Sequence of chain 1.D:
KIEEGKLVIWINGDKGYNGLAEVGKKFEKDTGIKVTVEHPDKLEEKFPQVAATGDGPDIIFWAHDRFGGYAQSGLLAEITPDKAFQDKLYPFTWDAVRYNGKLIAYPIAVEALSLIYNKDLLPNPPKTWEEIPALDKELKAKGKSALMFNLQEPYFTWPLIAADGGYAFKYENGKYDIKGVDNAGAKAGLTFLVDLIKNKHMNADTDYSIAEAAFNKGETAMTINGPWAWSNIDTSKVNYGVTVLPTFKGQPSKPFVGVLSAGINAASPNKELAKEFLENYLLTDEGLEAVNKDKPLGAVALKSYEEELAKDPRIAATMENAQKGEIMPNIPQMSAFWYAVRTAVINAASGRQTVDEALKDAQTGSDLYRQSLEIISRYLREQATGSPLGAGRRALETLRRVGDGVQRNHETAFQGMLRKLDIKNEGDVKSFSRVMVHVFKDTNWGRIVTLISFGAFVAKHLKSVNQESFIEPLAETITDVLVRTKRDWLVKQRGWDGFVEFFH

The protein below binds the small molecule below.
Small molecule (SMILES): Cc1cc(OCCCc2c3n(c4c(-c5c(C)nn(C)c5C)c(Cl)ccc24)CCCN(c2cc(C(=O)O)cc4c2ccn4C)C3=O)cc(C)c1Cl

Binding-site contacts:
Ligand atom CL2 contacts residue VAL111 of chain 1.D at 3.8 Å.
Ligand atom C10 contacts residue PHE93 of chain 1.D at 3.8 Å (hydrophobic).
Ligand atom C24 contacts residue PHE93 of chain 1.D at 3.7 Å (hydrophobic).
Ligand atom C25 contacts residue PHE93 of chain 1.D at 3.4 Å (hydrophobic).
Ligand atom C30 contacts residue ASP96 of chain 1.D at 3.9 Å.
Ligand atom C38 contacts residue ASP96 of chain 1.D at 4.0 Å.
Ligand atom O01 contacts residue PHE93 of chain 1.D at 3.4 Å.
Ligand atom C29 contacts residue ALA97 of chain 1.D at 3.5 Å (hydrophobic).
Ligand atom N05 contacts residue ALA97 of chain 1.D at 4.0 Å.
Ligand atom C37 contacts residue ASN333 of chain 1.D at 3.1 Å.
Ligand atom C20 contacts residue TYR172 of chain 1.D at 4.1 Å (hydrophobic).
Ligand atom C36 contacts residue ASP96 of chain 1.D at 3.6 Å.
Ligand atom C38 contacts residue ALA97 of chain 1.D at 4.0 Å (hydrophobic).
Ligand atom N03 contacts residue TYR172 of chain 1.D at 3.6 Å.
Ligand atom C37 contacts residue ALA97 of chain 1.D at 3.7 Å (hydrophobic).
Ligand atom C39 contacts residue ILE330 of chain 1.D at 3.5 Å (hydrophobic).
Ligand atom C35 contacts residue TYR177 of chain 1.D at 4.0 Å (hydrophobic).
Ligand atom CL2 contacts residue VAL260 of chain 1.D at 3.7 Å.
Ligand atom N05 contacts residue ASP96 of chain 1.D at 3.4 Å (salt-bridge).
Ligand atom C23 contacts residue PHE93 of chain 1.D at 3.4 Å (hydrophobic).
Ligand atom C38 contacts residue HIS65 of chain 1.D at 4.2 Å.
Ligand atom C29 contacts residue PHE93 of chain 1.D at 3.6 Å (hydrophobic).
Ligand atom C38 contacts residue ILE330 of chain 1.D at 3.4 Å (hydrophobic).
Ligand atom O03 contacts residue TYR172 of chain 1.D at 3.7 Å.
Ligand atom C28 contacts residue PHE93 of chain 1.D at 3.5 Å (hydrophobic).
Ligand atom C29 contacts residue ILE330 of chain 1.D at 4.1 Å (hydrophobic).
Ligand atom N04 contacts residue TYR172 of chain 1.D at 3.8 Å.
Ligand atom C15 contacts residue TYR172 of chain 1.D at 3.8 Å (hydrophobic).
Ligand atom CL2 contacts residue VAL262 of chain 1.D at 3.5 Å.
Ligand atom C38 contacts residue MET331 of chain 1.D at 3.8 Å (hydrophobic).
Ligand atom C15 contacts residue TYR177 of chain 1.D at 3.8 Å (hydrophobic).
Ligand atom C26 contacts residue PHE93 of chain 1.D at 3.3 Å (hydrophobic).
Ligand atom C13 contacts residue TYR177 of chain 1.D at 4.0 Å (hydrophobic).
Ligand atom C16 contacts residue TYR172 of chain 1.D at 3.5 Å (hydrophobic).
Ligand atom C37 contacts residue HIS65 of chain 1.D at 4.0 Å.
Ligand atom C14 contacts residue TYR172 of chain 1.D at 3.7 Å (hydrophobic).
Ligand atom C22 contacts residue PHE93 of chain 1.D at 4.0 Å (hydrophobic).
Ligand atom C10 contacts residue ASP96 of chain 1.D at 3.9 Å.
Ligand atom C37 contacts residue ASP96 of chain 1.D at 3.5 Å.
Ligand atom C27 contacts residue PHE93 of chain 1.D at 3.5 Å (hydrophobic).